Binding-site contacts:
Ligand atom O7 contacts residue ARG89 of chain 4.E at 4.0 Å.
Ligand atom O5 contacts residue GLN65 of chain 4.G at 3.9 Å.
Ligand atom C5 contacts residue TYR60 of chain 4.G at 4.2 Å (hydrophobic).
Ligand atom C6 contacts residue TYR60 of chain 4.G at 3.8 Å (hydrophobic).
Ligand atom O3 contacts residue ASP66 of chain 4.G at 3.8 Å.
Ligand atom O3 contacts residue ASN67 of chain 4.E at 4.4 Å.
Ligand atom C5 contacts residue ASN67 of chain 4.E at 3.6 Å.
Ligand atom C4 contacts residue ASP66 of chain 4.G at 3.8 Å.
Ligand atom C3 contacts residue ASN67 of chain 4.E at 3.8 Å.
Ligand atom O7 contacts residue MET118 of chain 4.E at 3.9 Å.
Ligand atom C8 contacts residue GLN65 of chain 4.G at 3.5 Å.
Ligand atom O4 contacts residue ASP66 of chain 4.G at 4.2 Å.
Ligand atom C1 contacts residue GLN65 of chain 4.G at 3.7 Å.
Ligand atom O6 contacts residue GLN65 of chain 4.G at 4.2 Å.
Ligand atom N2 contacts residue ASN67 of chain 4.E at 3.1 Å (h-bond).
Ligand atom O6 contacts residue ASP66 of chain 4.G at 2.8 Å (salt-bridge).
Ligand atom C1 contacts residue ASN67 of chain 4.E at 1.4 Å.
Ligand atom C6 contacts residue ASP66 of chain 4.G at 4.2 Å.
Ligand atom C2 contacts residue ASN67 of chain 4.E at 2.5 Å.
Ligand atom C7 contacts residue ASN67 of chain 4.E at 3.6 Å.
Ligand atom O5 contacts residue ASN67 of chain 4.E at 2.4 Å (h-bond).
Ligand atom O7 contacts residue ASN67 of chain 4.E at 4.1 Å.
Ligand atom N2 contacts residue GLN65 of chain 4.G at 4.4 Å.
Ligand atom C3 contacts residue ASP66 of chain 4.G at 4.3 Å.
Ligand atom C8 contacts residue ASN67 of chain 4.E at 3.6 Å.
Ligand atom C4 contacts residue ASN67 of chain 4.E at 4.2 Å.
Ligand atom O3 contacts residue GLN65 of chain 4.G at 3.2 Å.
Ligand atom O5 contacts residue TYR60 of chain 4.G at 3.5 Å.
Ligand atom C3 contacts residue GLN65 of chain 4.G at 4.1 Å.
Ligand atom C6 contacts residue GLN65 of chain 4.G at 4.1 Å.
Ligand atom C2 contacts residue GLN65 of chain 4.G at 3.4 Å.

A protein and the small-molecule ligand that binds it are described below.
Small molecule (SMILES): CC(=O)N[C@@H]1[C@@H](O)[C@H](O)[C@@H](CO)O[C@H]1O

Sequence of chain 4.G:
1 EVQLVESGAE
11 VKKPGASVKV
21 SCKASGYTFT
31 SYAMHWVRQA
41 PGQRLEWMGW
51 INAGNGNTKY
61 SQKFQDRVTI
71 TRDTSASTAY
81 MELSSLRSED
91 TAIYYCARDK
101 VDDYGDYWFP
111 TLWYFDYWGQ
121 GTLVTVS

Sequence of chain 4.E:
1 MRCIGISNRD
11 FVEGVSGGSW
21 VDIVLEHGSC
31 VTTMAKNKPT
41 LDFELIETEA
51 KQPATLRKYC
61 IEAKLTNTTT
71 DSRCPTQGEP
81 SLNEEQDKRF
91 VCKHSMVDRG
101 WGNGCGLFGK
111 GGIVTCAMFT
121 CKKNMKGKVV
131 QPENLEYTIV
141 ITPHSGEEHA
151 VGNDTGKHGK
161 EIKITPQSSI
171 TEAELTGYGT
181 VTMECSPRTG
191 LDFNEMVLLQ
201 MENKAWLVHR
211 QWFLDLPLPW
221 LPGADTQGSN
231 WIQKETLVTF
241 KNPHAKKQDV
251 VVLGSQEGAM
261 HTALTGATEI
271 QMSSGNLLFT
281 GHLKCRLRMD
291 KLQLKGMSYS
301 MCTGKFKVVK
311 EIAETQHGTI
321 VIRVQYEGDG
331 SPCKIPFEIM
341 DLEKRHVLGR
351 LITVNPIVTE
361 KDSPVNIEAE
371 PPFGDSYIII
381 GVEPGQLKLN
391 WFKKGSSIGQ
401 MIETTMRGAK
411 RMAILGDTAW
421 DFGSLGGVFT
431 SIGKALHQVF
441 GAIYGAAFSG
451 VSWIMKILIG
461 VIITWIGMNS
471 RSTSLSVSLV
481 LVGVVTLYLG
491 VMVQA